Binding-site contacts:
Ligand atom O6 contacts residue ARG876 of chain 1.C at 3.8 Å.
Ligand atom C3 contacts residue ASN784 of chain 1.C at 3.8 Å.
Ligand atom O5 contacts residue PHE783 of chain 1.C at 3.7 Å.
Ligand atom C6 contacts residue PHE783 of chain 1.C at 3.5 Å (hydrophobic).
Ligand atom C1 contacts residue ASN784 of chain 1.C at 1.4 Å.
Ligand atom O7 contacts residue ASN784 of chain 1.C at 2.8 Å (h-bond).
Ligand atom O6 contacts residue PHE783 of chain 1.C at 3.6 Å.
Ligand atom C2 contacts residue ASN784 of chain 1.C at 2.5 Å.
Ligand atom O5 contacts residue ASN784 of chain 1.C at 2.4 Å (h-bond).
Ligand atom C5 contacts residue PHE783 of chain 1.C at 4.3 Å (hydrophobic).
Ligand atom C4 contacts residue ASN784 of chain 1.C at 4.2 Å.
Ligand atom C7 contacts residue ASN784 of chain 1.C at 3.0 Å.
Ligand atom C8 contacts residue ASN784 of chain 1.C at 4.3 Å.
Ligand atom N2 contacts residue ASN784 of chain 1.C at 2.9 Å (h-bond).
Ligand atom C5 contacts residue ASN784 of chain 1.C at 3.7 Å.

This small molecule binds to this protein.
Small molecule (SMILES): CC(=O)N[C@@H]1[C@@H](O)[C@H](O)[C@@H](CO)O[C@H]1O

Sequence of chain 1.C:
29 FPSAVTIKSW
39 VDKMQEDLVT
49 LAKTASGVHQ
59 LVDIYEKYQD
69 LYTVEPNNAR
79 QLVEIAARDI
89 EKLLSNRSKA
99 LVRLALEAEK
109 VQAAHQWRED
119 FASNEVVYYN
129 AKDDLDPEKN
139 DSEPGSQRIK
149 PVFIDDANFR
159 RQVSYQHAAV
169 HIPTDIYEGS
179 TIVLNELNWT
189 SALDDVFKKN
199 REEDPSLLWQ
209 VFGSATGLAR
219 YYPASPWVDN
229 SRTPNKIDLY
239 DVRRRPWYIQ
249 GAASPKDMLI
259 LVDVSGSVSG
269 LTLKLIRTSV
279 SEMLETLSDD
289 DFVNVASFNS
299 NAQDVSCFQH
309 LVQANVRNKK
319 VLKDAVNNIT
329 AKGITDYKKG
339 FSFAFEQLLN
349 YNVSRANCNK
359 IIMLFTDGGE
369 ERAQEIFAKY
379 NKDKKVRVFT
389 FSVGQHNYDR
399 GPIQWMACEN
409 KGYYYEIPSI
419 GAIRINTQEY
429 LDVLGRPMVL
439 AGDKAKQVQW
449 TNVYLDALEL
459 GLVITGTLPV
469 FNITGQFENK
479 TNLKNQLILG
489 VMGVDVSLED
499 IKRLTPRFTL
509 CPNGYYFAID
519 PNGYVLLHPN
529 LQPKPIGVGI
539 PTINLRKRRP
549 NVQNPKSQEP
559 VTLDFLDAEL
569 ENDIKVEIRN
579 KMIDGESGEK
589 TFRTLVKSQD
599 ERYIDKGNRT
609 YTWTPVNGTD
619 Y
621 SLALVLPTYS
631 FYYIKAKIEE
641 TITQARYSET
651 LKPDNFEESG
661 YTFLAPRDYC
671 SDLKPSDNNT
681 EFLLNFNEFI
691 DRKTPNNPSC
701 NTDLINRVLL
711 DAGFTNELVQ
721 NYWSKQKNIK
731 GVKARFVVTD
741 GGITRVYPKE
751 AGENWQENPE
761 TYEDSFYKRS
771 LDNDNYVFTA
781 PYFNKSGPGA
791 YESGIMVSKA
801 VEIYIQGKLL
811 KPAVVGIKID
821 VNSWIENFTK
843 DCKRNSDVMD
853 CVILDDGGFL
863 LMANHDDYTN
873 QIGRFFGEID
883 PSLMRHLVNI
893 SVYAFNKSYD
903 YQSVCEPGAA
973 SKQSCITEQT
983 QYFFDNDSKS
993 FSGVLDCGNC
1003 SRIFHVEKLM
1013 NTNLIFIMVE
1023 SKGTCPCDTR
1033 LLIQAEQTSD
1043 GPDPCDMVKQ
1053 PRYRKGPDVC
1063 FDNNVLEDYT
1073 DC